The small molecule below binds the protein below.
Small molecule (SMILES): CC(=O)N[C@H]1[C@H](O[C@H]2[C@H](O)[C@@H](NC(C)=O)CO[C@@H]2CO)O[C@H](CO)[C@@H](O)[C@@H]1O

Binding-site contacts:
Ligand atom C8 contacts residue ARG53 of chain 1.B at 3.8 Å.
Ligand atom O7 contacts residue GLU49 of chain 1.B at 3.9 Å.
Ligand atom C5 contacts residue ASN45 of chain 1.B at 3.6 Å.
Ligand atom O7 contacts residue ASN45 of chain 1.B at 3.4 Å (h-bond).
Ligand atom O5 contacts residue THR47 of chain 1.B at 4.2 Å.
Ligand atom O6 contacts residue ASN50 of chain 1.B at 4.1 Å.
Ligand atom C1 contacts residue THR47 of chain 1.B at 4.5 Å.
Ligand atom C4 contacts residue ASN45 of chain 1.B at 4.2 Å.
Ligand atom C2 contacts residue ASN45 of chain 1.B at 2.5 Å.
Ligand atom O5 contacts residue ASN50 of chain 1.B at 3.3 Å (h-bond).
Ligand atom C1 contacts residue ASN50 of chain 1.B at 4.0 Å.
Ligand atom C8 contacts residue ARG326 of chain 1.B at 3.6 Å.
Ligand atom C8 contacts residue ASP324 of chain 1.B at 4.2 Å.
Ligand atom C7 contacts residue ASN45 of chain 1.B at 3.4 Å.
Ligand atom O6 contacts residue THR47 of chain 1.B at 2.9 Å (h-bond).
Ligand atom C6 contacts residue THR47 of chain 1.B at 4.0 Å.
Ligand atom N2 contacts residue ASN45 of chain 1.B at 3.0 Å (h-bond).
Ligand atom C6 contacts residue ASN50 of chain 1.B at 4.0 Å.
Ligand atom O6 contacts residue GLU49 of chain 1.B at 3.9 Å.
Ligand atom C1 contacts residue ASN45 of chain 1.B at 1.4 Å.
Ligand atom C5 contacts residue ASN50 of chain 1.B at 4.4 Å.
Ligand atom C3 contacts residue ASN45 of chain 1.B at 3.8 Å.
Ligand atom O5 contacts residue ASN45 of chain 1.B at 2.3 Å (h-bond).

Sequence of chain 1.B:
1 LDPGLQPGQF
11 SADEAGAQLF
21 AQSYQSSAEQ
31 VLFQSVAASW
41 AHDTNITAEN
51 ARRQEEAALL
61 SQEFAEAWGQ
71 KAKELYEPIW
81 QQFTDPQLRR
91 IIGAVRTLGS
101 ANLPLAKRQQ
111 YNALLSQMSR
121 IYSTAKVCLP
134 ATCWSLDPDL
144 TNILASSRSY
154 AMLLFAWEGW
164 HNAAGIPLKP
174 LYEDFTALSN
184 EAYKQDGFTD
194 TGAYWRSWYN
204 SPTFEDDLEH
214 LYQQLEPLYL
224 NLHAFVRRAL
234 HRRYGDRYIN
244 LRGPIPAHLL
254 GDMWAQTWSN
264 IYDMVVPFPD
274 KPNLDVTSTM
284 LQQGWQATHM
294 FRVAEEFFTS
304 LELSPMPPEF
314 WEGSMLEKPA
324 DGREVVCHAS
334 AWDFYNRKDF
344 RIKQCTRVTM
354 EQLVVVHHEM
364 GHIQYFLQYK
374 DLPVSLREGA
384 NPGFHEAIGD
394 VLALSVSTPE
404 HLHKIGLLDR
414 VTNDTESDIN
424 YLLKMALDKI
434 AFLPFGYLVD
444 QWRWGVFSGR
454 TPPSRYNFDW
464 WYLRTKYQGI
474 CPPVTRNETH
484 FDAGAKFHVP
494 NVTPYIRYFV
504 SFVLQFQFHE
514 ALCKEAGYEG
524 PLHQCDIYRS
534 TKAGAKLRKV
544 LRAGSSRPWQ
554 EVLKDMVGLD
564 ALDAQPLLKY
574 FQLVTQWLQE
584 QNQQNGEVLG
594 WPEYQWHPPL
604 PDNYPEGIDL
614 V